The small molecule below binds the protein below.
Small molecule (SMILES): CC(=O)N[C@@H]1[C@@H](O)[C@H](O)[C@@H](CO)O[C@H]1O

Binding-site contacts:
Ligand atom C3 contacts residue ASN709 of chain 1.B at 4.0 Å.
Ligand atom C4 contacts residue ASN709 of chain 1.B at 4.4 Å.
Ligand atom O7 contacts residue ILE1130 of chain 1.B at 4.5 Å.
Ligand atom C2 contacts residue ASN709 of chain 1.B at 2.6 Å.
Ligand atom C5 contacts residue ASN709 of chain 1.B at 3.9 Å.
Ligand atom N2 contacts residue ASN709 of chain 1.B at 3.0 Å (h-bond).
Ligand atom C1 contacts residue ASN709 of chain 1.B at 1.7 Å.
Ligand atom C7 contacts residue ASN709 of chain 1.B at 3.8 Å.
Ligand atom O7 contacts residue ASN709 of chain 1.B at 4.2 Å.
Ligand atom C8 contacts residue GLY1131 of chain 1.B at 3.8 Å.
Ligand atom O5 contacts residue ASN709 of chain 1.B at 2.5 Å (h-bond).

Sequence of chain 1.B:
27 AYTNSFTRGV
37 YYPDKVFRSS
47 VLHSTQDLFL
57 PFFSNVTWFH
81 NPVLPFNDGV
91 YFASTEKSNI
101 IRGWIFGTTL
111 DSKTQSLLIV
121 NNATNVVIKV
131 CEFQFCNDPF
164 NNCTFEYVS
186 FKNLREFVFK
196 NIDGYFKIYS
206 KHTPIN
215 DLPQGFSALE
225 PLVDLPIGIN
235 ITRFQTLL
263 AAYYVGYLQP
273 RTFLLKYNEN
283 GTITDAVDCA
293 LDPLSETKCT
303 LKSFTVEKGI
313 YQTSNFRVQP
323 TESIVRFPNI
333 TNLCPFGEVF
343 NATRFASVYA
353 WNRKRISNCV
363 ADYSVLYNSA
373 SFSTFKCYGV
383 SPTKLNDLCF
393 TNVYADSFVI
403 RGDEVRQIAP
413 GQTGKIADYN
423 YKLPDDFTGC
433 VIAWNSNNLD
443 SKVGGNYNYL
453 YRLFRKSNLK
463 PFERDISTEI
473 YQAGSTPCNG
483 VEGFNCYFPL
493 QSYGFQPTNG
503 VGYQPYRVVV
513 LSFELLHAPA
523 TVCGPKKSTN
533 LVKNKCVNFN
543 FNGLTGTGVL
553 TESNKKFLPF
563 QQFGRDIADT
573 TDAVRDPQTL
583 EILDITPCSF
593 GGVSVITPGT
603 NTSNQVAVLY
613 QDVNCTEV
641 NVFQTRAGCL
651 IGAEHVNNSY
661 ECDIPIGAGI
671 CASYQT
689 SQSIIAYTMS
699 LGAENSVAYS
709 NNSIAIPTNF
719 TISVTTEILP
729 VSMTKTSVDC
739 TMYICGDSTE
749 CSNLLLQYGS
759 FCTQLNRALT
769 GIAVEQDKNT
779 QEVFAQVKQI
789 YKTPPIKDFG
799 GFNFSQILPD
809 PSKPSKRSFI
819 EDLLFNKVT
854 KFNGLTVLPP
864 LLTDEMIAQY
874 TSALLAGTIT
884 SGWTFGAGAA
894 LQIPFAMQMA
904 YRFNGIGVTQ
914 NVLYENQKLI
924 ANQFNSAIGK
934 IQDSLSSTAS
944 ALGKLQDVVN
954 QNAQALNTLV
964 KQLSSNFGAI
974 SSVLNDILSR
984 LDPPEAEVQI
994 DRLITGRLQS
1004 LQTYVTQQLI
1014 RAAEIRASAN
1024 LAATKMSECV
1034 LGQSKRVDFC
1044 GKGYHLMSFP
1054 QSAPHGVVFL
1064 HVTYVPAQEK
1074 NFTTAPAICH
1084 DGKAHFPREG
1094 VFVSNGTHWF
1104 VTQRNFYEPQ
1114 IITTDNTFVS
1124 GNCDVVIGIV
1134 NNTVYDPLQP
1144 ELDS